A protein and the small-molecule ligand that binds it are described below.
Small molecule (SMILES): O=[N+]([O-])c1ccc(Cc2ccncc2)cc1

Binding-site contacts:
Ligand atom CAE contacts residue THR283 of chain 1.A at 3.4 Å.
Ligand atom CAM contacts residue ALA279 of chain 1.A at 4.3 Å (hydrophobic).
Ligand atom CAM contacts residue LEU344 of chain 1.A at 4.3 Å (hydrophobic).
Ligand atom NAL contacts residue ALA279 of chain 1.A at 4.1 Å.
Ligand atom CAE contacts residue HEM1 of chain 1.G at 4.4 Å.
Ligand atom CAM contacts residue THR283 of chain 1.A at 4.2 Å.
Ligand atom CAF contacts residue LEU344 of chain 1.A at 3.7 Å (hydrophobic).
Ligand atom CAD contacts residue HEM1 of chain 1.G at 3.2 Å.
Ligand atom CAK contacts residue PHE187 of chain 1.A at 3.9 Å (hydrophobic).
Ligand atom CAC contacts residue THR283 of chain 1.A at 3.1 Å.
Ligand atom CAD contacts residue LEU344 of chain 1.A at 3.9 Å (hydrophobic).
Ligand atom NAL contacts residue HEM1 of chain 1.G at 2.3 Å.
Ligand atom CAC contacts residue ALA279 of chain 1.A at 3.5 Å (hydrophobic).
Ligand atom NAL contacts residue THR283 of chain 1.A at 4.1 Å.
Ligand atom CAE contacts residue ALA279 of chain 1.A at 3.6 Å (hydrophobic).
Ligand atom CAC contacts residue HEM1 of chain 1.G at 3.1 Å.

Sequence of chain 1.A:
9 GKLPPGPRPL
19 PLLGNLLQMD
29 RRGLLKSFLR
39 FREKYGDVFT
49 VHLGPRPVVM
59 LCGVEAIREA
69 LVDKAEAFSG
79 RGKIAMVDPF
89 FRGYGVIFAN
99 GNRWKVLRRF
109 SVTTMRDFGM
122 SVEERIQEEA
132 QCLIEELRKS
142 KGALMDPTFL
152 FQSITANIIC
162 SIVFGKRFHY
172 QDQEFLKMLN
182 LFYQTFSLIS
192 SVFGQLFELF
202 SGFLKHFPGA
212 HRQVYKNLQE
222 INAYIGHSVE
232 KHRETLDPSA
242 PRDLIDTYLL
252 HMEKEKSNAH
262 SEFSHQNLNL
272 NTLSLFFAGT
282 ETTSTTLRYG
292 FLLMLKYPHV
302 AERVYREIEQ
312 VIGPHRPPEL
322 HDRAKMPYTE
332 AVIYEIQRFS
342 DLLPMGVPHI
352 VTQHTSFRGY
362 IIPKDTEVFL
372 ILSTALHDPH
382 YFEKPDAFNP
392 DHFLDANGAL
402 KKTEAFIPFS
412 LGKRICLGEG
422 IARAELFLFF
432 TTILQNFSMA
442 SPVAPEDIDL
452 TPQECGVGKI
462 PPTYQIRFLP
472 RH